Binding-site contacts:
Ligand atom O7 contacts residue MET110 of chain 1.B at 4.3 Å.
Ligand atom C2 contacts residue ASN215 of chain 1.B at 3.5 Å.
Ligand atom C7 contacts residue ASN215 of chain 1.B at 3.2 Å.
Ligand atom C8 contacts residue LYS190 of chain 1.B at 3.7 Å.
Ligand atom C8 contacts residue MET110 of chain 1.B at 4.4 Å (hydrophobic).
Ligand atom N2 contacts residue ASN215 of chain 1.B at 3.0 Å (h-bond).
Ligand atom C7 contacts residue ASN108 of chain 1.B at 4.2 Å.
Ligand atom C8 contacts residue ASN215 of chain 1.B at 3.4 Å.
Ligand atom C1 contacts residue ASN215 of chain 1.B at 3.4 Å.
Ligand atom O7 contacts residue ASN108 of chain 1.B at 3.1 Å (h-bond).
Ligand atom O7 contacts residue ASN215 of chain 1.B at 3.7 Å.

This small molecule binds to this protein.
Small molecule (SMILES): CC(=O)N[C@@H]1[C@@H](O)[C@H](O)[C@@H](CO)O[C@H]1O

Sequence of chain 1.B:
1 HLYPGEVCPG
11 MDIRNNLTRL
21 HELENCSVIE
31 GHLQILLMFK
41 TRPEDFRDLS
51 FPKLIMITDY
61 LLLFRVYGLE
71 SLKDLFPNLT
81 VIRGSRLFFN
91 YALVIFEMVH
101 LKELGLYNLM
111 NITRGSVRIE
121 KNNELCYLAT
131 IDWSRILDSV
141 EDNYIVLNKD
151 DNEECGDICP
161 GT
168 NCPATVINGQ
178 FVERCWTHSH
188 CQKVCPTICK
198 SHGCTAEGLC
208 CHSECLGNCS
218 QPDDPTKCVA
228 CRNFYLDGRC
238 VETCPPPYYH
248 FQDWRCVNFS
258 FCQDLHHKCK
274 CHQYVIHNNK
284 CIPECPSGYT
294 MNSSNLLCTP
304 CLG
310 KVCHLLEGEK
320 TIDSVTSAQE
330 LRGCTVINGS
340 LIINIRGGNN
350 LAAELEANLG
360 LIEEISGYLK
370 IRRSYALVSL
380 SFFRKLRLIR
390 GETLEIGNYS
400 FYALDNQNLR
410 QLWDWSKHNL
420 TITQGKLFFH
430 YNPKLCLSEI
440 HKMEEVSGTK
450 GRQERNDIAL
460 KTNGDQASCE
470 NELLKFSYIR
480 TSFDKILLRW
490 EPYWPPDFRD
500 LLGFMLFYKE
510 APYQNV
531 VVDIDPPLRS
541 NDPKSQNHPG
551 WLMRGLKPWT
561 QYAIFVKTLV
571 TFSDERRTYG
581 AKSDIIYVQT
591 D